Sequence of chain 1.I:
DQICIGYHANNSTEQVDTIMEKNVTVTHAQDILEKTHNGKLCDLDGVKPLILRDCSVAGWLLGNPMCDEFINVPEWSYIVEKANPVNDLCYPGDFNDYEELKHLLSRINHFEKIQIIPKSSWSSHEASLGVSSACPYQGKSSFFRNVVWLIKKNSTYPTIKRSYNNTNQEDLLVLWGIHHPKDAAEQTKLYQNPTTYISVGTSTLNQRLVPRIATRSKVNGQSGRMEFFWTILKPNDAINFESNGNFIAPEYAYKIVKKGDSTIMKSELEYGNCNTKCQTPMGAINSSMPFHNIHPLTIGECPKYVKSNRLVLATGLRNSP

The protein below binds the small molecule below.
Small molecule (SMILES): CC(=O)N[C@@H]1[C@@H](O)[C@H](O)[C@@H](CO)O[C@H]1O

Binding-site contacts:
Ligand atom C4 contacts residue ASN286 of chain 1.I at 4.2 Å.
Ligand atom O5 contacts residue ASN286 of chain 1.I at 2.4 Å (h-bond).
Ligand atom C8 contacts residue ASN286 of chain 1.I at 3.1 Å.
Ligand atom C1 contacts residue ASN286 of chain 1.I at 1.5 Å.
Ligand atom C2 contacts residue ASN286 of chain 1.I at 2.3 Å.
Ligand atom N2 contacts residue ASN286 of chain 1.I at 2.8 Å (h-bond).
Ligand atom C5 contacts residue ASN286 of chain 1.I at 3.7 Å.
Ligand atom C7 contacts residue ASN286 of chain 1.I at 2.7 Å.
Ligand atom O7 contacts residue ASN286 of chain 1.I at 3.2 Å.
Ligand atom C3 contacts residue ASN286 of chain 1.I at 3.7 Å.